Sequence of chain 1.N:
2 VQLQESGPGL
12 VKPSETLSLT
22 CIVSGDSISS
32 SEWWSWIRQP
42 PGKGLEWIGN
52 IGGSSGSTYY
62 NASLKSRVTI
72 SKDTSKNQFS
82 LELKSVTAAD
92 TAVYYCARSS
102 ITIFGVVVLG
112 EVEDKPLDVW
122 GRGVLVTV

This protein binds this small molecule.
Small molecule (SMILES): CC(=O)N[C@H]1[C@H](O[C@H]2[C@H](O)[C@@H](NC(C)=O)CO[C@@H]2CO)O[C@H](CO)[C@@H](O[C@@H]2O[C@H](CO)[C@@H](O)[C@H](O)[C@@H]2O)[C@@H]1O

Sequence of chain 1.O:
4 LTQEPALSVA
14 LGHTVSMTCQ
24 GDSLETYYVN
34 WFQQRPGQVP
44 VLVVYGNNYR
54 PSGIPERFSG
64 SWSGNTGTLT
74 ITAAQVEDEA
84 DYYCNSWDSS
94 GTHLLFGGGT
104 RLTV

Binding-site contacts:
Ligand atom N2 contacts residue ASN62 of chain 1.N at 2.9 Å (h-bond).
Ligand atom C6 contacts residue ASN62 of chain 1.N at 4.3 Å.
Ligand atom O5 contacts residue SER64 of chain 1.N at 4.2 Å.
Ligand atom O6 contacts residue LEU97 of chain 1.O at 4.0 Å.
Ligand atom O7 contacts residue ASN62 of chain 1.N at 4.4 Å.
Ligand atom C5 contacts residue LEU97 of chain 1.O at 4.4 Å (hydrophobic).
Ligand atom C8 contacts residue GLU47 of chain 1.N at 3.5 Å.
Ligand atom C3 contacts residue ASN62 of chain 1.N at 3.8 Å.
Ligand atom O6 contacts residue LYS44 of chain 1.N at 3.2 Å.
Ligand atom C8 contacts residue ARG39 of chain 1.N at 3.5 Å.
Ligand atom C4 contacts residue ASN62 of chain 1.N at 4.3 Å.
Ligand atom C1 contacts residue LEU97 of chain 1.O at 4.1 Å (hydrophobic).
Ligand atom C2 contacts residue ASN62 of chain 1.N at 2.6 Å.
Ligand atom N2 contacts residue ARG39 of chain 1.N at 4.1 Å.
Ligand atom C5 contacts residue ASN62 of chain 1.N at 3.7 Å.
Ligand atom O6 contacts residue ASN62 of chain 1.N at 4.2 Å.
Ligand atom C6 contacts residue LYS44 of chain 1.N at 4.4 Å.
Ligand atom C7 contacts residue LEU65 of chain 1.N at 4.1 Å (hydrophobic).
Ligand atom C1 contacts residue SER64 of chain 1.N at 4.5 Å.
Ligand atom C2 contacts residue SER64 of chain 1.N at 4.2 Å.
Ligand atom O4 contacts residue GLU47 of chain 1.N at 4.4 Å.
Ligand atom C7 contacts residue ASN62 of chain 1.N at 3.8 Å.
Ligand atom O7 contacts residue SER64 of chain 1.N at 4.2 Å.
Ligand atom O5 contacts residue ASN62 of chain 1.N at 2.5 Å (h-bond).
Ligand atom C8 contacts residue ARG68 of chain 1.N at 4.5 Å.
Ligand atom C8 contacts residue LEU65 of chain 1.N at 4.0 Å (hydrophobic).
Ligand atom C3 contacts residue GLU47 of chain 1.N at 4.2 Å.
Ligand atom C1 contacts residue ASN62 of chain 1.N at 1.5 Å.
Ligand atom C7 contacts residue ARG39 of chain 1.N at 4.1 Å.
Ligand atom O3 contacts residue ARG39 of chain 1.N at 4.0 Å.
Ligand atom C1 contacts residue TRP48 of chain 1.N at 4.4 Å (hydrophobic).
Ligand atom O7 contacts residue LEU65 of chain 1.N at 4.2 Å.
Ligand atom O5 contacts residue LEU97 of chain 1.O at 4.0 Å.